Sequence of chain 1.A:
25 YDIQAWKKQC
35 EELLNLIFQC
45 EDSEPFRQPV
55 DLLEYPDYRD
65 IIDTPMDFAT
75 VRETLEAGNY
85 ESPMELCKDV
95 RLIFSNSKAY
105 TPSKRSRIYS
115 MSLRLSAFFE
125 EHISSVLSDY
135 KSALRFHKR

A protein and the small-molecule ligand that binds it are described below.
Small molecule (SMILES): Cc1ccc(C(=O)N2CCN(C(=O)NCc3cccnc3)CC2)o1

Binding-site contacts:
Ligand atom C15 contacts residue GLU48 of chain 1.A at 3.6 Å.
Ligand atom O1 contacts residue ILE112 of chain 1.A at 3.7 Å.
Ligand atom C9 contacts residue VAL54 of chain 1.A at 3.8 Å (hydrophobic).
Ligand atom C14 contacts residue GLU48 of chain 1.A at 3.2 Å.
Ligand atom C17 contacts residue VAL54 of chain 1.A at 4.0 Å (hydrophobic).
Ligand atom C15 contacts residue PRO49 of chain 1.A at 3.5 Å (hydrophobic).
Ligand atom C10 contacts residue VAL54 of chain 1.A at 4.0 Å (hydrophobic).
Ligand atom C5 contacts residue SER101 of chain 1.A at 4.0 Å.
Ligand atom C4 contacts residue THR105 of chain 1.A at 3.9 Å.
Ligand atom C6 contacts residue SER101 of chain 1.A at 3.8 Å.
Ligand atom O2 contacts residue TYR59 of chain 1.A at 3.3 Å.
Ligand atom C5 contacts residue ILE112 of chain 1.A at 3.4 Å (hydrophobic).
Ligand atom C5 contacts residue TYR104 of chain 1.A at 3.8 Å (hydrophobic).
Ligand atom C10 contacts residue PRO49 of chain 1.A at 3.4 Å (hydrophobic).
Ligand atom O3 contacts residue TYR104 of chain 1.A at 3.8 Å.
Ligand atom N4 contacts residue GLU48 of chain 1.A at 2.8 Å (salt-bridge).
Ligand atom N3 contacts residue PRO49 of chain 1.A at 2.6 Å (h-bond).
Ligand atom C4 contacts residue SER101 of chain 1.A at 3.5 Å.
Ligand atom O3 contacts residue ILE112 of chain 1.A at 3.6 Å.
Ligand atom C8 contacts residue PRO49 of chain 1.A at 3.2 Å (hydrophobic).
Ligand atom C11 contacts residue PRO49 of chain 1.A at 3.9 Å (hydrophobic).
Ligand atom C12 contacts residue PRO53 of chain 1.A at 4.0 Å (hydrophobic).
Ligand atom C3 contacts residue SER110 of chain 1.A at 3.5 Å.
Ligand atom C7 contacts residue VAL54 of chain 1.A at 3.7 Å (hydrophobic).
Ligand atom C10 contacts residue GLN52 of chain 1.A at 3.5 Å.
Ligand atom N2 contacts residue PRO49 of chain 1.A at 3.8 Å.
Ligand atom C8 contacts residue PHE50 of chain 1.A at 4.0 Å (hydrophobic).
Ligand atom C17 contacts residue TYR104 of chain 1.A at 4.0 Å (hydrophobic).
Ligand atom C4 contacts residue ILE112 of chain 1.A at 3.8 Å (hydrophobic).
Ligand atom C6 contacts residue ILE112 of chain 1.A at 3.5 Å (hydrophobic).
Ligand atom O1 contacts residue SER101 of chain 1.A at 2.8 Å (h-bond).
Ligand atom C3 contacts residue THR105 of chain 1.A at 3.5 Å.
Ligand atom O1 contacts residue PHE50 of chain 1.A at 3.5 Å.
Ligand atom C10 contacts residue PRO53 of chain 1.A at 3.2 Å (hydrophobic).
Ligand atom C11 contacts residue PRO53 of chain 1.A at 4.0 Å (hydrophobic).
Ligand atom C9 contacts residue PRO49 of chain 1.A at 3.6 Å (hydrophobic).
Ligand atom C7 contacts residue PHE50 of chain 1.A at 3.9 Å (hydrophobic).
Ligand atom C2 contacts residue ILE112 of chain 1.A at 3.8 Å (hydrophobic).
Ligand atom N2 contacts residue VAL54 of chain 1.A at 3.7 Å.
Ligand atom C16 contacts residue TYR59 of chain 1.A at 3.7 Å (hydrophobic).